Binding-site contacts:
Ligand atom O6 contacts residue LYS8 of chain 1.C at 3.5 Å (salt-bridge).
Ligand atom C1 contacts residue ASN72 of chain 1.C at 1.4 Å.
Ligand atom O5 contacts residue VAL75 of chain 1.C at 4.3 Å.
Ligand atom C7 contacts residue ASN72 of chain 1.C at 3.2 Å.
Ligand atom C1 contacts residue VAL75 of chain 1.C at 4.5 Å (hydrophobic).
Ligand atom O5 contacts residue LYS8 of chain 1.C at 3.4 Å (salt-bridge).
Ligand atom O5 contacts residue THR74 of chain 1.C at 4.3 Å.
Ligand atom C1 contacts residue THR74 of chain 1.C at 3.8 Å.
Ligand atom C1 contacts residue LYS8 of chain 1.C at 4.1 Å.
Ligand atom O7 contacts residue ASN72 of chain 1.C at 3.0 Å (h-bond).
Ligand atom C3 contacts residue ASN72 of chain 1.C at 3.9 Å.
Ligand atom N2 contacts residue ASN72 of chain 1.C at 3.0 Å (h-bond).
Ligand atom O5 contacts residue ASN72 of chain 1.C at 2.4 Å (h-bond).
Ligand atom C4 contacts residue ASN72 of chain 1.C at 4.3 Å.
Ligand atom C5 contacts residue ASN72 of chain 1.C at 3.7 Å.
Ligand atom C2 contacts residue ASN72 of chain 1.C at 2.5 Å.
Ligand atom C5 contacts residue LYS8 of chain 1.C at 4.5 Å.
Ligand atom C8 contacts residue ASN72 of chain 1.C at 4.0 Å.

The small molecule below binds the protein below.
Small molecule (SMILES): CC(=O)N[C@H]1[C@H](O[C@H]2[C@H](O)[C@@H](NC(C)=O)CO[C@@H]2CO)O[C@H](CO)[C@@H](O)[C@@H]1O

Sequence of chain 1.C:
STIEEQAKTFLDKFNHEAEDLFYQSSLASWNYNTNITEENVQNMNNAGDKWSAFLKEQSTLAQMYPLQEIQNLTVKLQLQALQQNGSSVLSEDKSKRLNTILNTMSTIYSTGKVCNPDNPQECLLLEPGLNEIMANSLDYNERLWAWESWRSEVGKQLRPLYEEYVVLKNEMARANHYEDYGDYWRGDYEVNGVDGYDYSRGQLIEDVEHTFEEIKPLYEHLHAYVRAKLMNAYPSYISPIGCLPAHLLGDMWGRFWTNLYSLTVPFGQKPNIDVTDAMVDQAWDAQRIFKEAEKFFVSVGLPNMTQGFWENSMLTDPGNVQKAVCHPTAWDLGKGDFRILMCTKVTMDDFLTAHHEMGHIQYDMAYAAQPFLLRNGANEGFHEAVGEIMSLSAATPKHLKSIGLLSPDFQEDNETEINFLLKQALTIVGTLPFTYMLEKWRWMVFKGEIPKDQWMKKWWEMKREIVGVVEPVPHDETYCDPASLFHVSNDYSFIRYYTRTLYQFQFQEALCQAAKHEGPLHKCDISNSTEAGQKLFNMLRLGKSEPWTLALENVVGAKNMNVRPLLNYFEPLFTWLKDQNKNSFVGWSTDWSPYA